This small molecule binds to this protein.
Small molecule (SMILES): CC(C)[C@H](NC(=O)[C@@H](NC(=O)[C@H](C)NC(=O)[C@@H]1CCCN1C(=O)[C@@H](N)Cc1ccccc1)[C@@H](C)OP(=O)(O)O)C(=O)O

Sequence of chain 2.A:
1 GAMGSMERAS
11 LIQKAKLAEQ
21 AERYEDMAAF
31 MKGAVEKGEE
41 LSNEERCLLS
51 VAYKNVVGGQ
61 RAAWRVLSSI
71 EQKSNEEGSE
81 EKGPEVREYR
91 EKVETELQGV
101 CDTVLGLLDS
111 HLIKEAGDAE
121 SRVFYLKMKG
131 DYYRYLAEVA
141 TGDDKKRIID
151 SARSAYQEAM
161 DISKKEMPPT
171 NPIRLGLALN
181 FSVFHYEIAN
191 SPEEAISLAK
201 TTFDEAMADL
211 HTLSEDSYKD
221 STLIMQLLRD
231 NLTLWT

Binding-site contacts:
Ligand atom OXT contacts residue LYS54 of chain 2.A at 3.8 Å.
Ligand atom N contacts residue ASN231 of chain 2.A at 2.8 Å (h-bond).
Ligand atom CG2 contacts residue GLY176 of chain 2.A at 3.5 Å.
Ligand atom O2P contacts residue ARG61 of chain 2.A at 2.9 Å (salt-bridge).
Ligand atom O1P contacts residue LYS54 of chain 2.A at 3.5 Å (salt-bridge).
Ligand atom CB contacts residue VAL183 of chain 2.A at 3.9 Å (hydrophobic).
Ligand atom O contacts residue LEU179 of chain 2.A at 3.5 Å.
Ligand atom CG1 contacts residue LEU179 of chain 2.A at 3.8 Å (hydrophobic).
Ligand atom O1P contacts residue ARG61 of chain 2.A at 2.9 Å (salt-bridge).
Ligand atom CA contacts residue ASN231 of chain 2.A at 3.5 Å.
Ligand atom P contacts residue ARG61 of chain 2.A at 3.6 Å.
Ligand atom CG2 contacts residue T6W1 of chain 2.F at 3.4 Å.
Ligand atom CG1 contacts residue LEU227 of chain 2.A at 3.4 Å (hydrophobic).
Ligand atom P contacts residue TYR135 of chain 2.A at 3.8 Å.
Ligand atom O contacts residue LYS127 of chain 2.A at 2.8 Å (salt-bridge).
Ligand atom CB contacts residue ASN231 of chain 2.A at 3.6 Å.
Ligand atom CG contacts residue VAL183 of chain 2.A at 3.8 Å (hydrophobic).
Ligand atom O2P contacts residue ARG134 of chain 2.A at 2.9 Å (salt-bridge).
Ligand atom CB contacts residue TRP235 of chain 2.A at 3.8 Å (hydrophobic).
Ligand atom CG2 contacts residue ASN180 of chain 2.A at 3.6 Å.
Ligand atom O contacts residue ASN180 of chain 2.A at 2.8 Å (h-bond).
Ligand atom O contacts residue ASN231 of chain 2.A at 3.0 Å (h-bond).
Ligand atom O3P contacts residue ARG134 of chain 2.A at 2.9 Å (salt-bridge).
Ligand atom N contacts residue ASN180 of chain 2.A at 3.0 Å (h-bond).
Ligand atom CA contacts residue ASN231 of chain 2.A at 3.7 Å.
Ligand atom N contacts residue LEU179 of chain 2.A at 3.9 Å.
Ligand atom CB contacts residue ASN231 of chain 2.A at 3.6 Å.
Ligand atom C contacts residue ASN180 of chain 2.A at 3.6 Å.
Ligand atom O3P contacts residue TYR135 of chain 2.A at 2.6 Å (h-bond).
Ligand atom P contacts residue ARG134 of chain 2.A at 3.8 Å.
Ligand atom C contacts residue ASN231 of chain 2.A at 3.7 Å.
Ligand atom CA contacts residue ASN180 of chain 2.A at 3.2 Å.
Ligand atom C contacts residue ASN231 of chain 2.A at 3.9 Å.
Ligand atom CG2 contacts residue VAL183 of chain 2.A at 3.7 Å (hydrophobic).
Ligand atom CG2 contacts residue ARG134 of chain 2.A at 3.8 Å.
Ligand atom CA contacts residue LEU179 of chain 2.A at 3.7 Å (hydrophobic).
Ligand atom O contacts residue VAL183 of chain 2.A at 3.5 Å.
Ligand atom O contacts residue LYS54 of chain 2.A at 3.7 Å.
Ligand atom C contacts residue LYS127 of chain 2.A at 3.8 Å.
Ligand atom CB contacts residue ASN180 of chain 2.A at 3.2 Å.